Sequence of chain 1.B:
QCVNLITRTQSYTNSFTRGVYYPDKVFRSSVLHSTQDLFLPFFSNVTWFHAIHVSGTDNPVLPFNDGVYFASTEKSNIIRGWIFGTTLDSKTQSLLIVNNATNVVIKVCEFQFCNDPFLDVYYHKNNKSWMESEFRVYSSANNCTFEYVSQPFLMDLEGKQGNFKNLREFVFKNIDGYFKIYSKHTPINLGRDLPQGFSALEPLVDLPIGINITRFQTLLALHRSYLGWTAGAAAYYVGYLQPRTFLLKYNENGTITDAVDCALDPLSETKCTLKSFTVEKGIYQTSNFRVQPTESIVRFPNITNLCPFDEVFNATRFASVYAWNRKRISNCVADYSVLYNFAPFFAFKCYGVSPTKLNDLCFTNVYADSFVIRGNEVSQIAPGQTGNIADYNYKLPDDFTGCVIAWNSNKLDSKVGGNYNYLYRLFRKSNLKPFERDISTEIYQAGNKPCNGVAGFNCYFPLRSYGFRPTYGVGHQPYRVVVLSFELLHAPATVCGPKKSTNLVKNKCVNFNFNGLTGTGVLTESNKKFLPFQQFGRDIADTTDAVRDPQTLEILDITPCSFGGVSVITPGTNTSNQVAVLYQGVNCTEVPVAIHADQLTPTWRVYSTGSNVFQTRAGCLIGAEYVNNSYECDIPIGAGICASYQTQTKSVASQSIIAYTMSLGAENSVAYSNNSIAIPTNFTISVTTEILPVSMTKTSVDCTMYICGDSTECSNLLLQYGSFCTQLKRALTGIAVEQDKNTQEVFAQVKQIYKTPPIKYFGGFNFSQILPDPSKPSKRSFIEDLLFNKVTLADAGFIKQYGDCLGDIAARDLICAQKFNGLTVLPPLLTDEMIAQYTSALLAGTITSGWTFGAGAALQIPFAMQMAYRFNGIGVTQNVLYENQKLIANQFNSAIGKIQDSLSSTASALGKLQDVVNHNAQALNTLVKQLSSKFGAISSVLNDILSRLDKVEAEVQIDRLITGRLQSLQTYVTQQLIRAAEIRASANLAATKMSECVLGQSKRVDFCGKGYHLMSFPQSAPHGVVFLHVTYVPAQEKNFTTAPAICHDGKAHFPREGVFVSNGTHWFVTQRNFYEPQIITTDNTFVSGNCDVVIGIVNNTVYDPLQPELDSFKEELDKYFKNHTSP

This protein binds this small molecule.
Small molecule (SMILES): CC(=O)N[C@H]1[C@H](O[C@H]2[C@H](O)[C@@H](NC(C)=O)CO[C@@H]2CO)O[C@H](CO)[C@@H](O[C@H]2O[C@H](CO)[C@@H](O)[C@H](O)[C@@H]2O)[C@@H]1O

Binding-site contacts:
Ligand atom C1 contacts residue ASN798 of chain 1.B at 1.4 Å.
Ligand atom O5 contacts residue SER800 of chain 1.B at 3.7 Å.
Ligand atom C8 contacts residue GLN801 of chain 1.B at 3.4 Å.
Ligand atom O5 contacts residue ASN798 of chain 1.B at 2.3 Å (h-bond).
Ligand atom C5 contacts residue ASN798 of chain 1.B at 3.6 Å.
Ligand atom C1 contacts residue SER800 of chain 1.B at 3.4 Å.
Ligand atom C7 contacts residue GLN801 of chain 1.B at 4.4 Å.
Ligand atom N2 contacts residue ASN798 of chain 1.B at 3.0 Å (h-bond).
Ligand atom C6 contacts residue GLN801 of chain 1.B at 4.1 Å.
Ligand atom C4 contacts residue ASN798 of chain 1.B at 4.2 Å.
Ligand atom C3 contacts residue ASN798 of chain 1.B at 3.8 Å.
Ligand atom O7 contacts residue ASN798 of chain 1.B at 4.1 Å.
Ligand atom C5 contacts residue SER800 of chain 1.B at 3.9 Å.
Ligand atom C2 contacts residue ASN798 of chain 1.B at 2.5 Å.
Ligand atom C7 contacts residue ASN798 of chain 1.B at 3.8 Å.